Sequence of chain 1.G:
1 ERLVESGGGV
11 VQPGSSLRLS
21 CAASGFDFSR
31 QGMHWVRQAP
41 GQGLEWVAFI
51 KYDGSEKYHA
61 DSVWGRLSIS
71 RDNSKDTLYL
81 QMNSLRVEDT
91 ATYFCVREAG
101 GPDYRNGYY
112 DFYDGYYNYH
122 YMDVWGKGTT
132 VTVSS

This small molecule binds to this protein.
Small molecule (SMILES): CC(=O)N[C@H]1[C@H](O[C@H]2[C@H](O)[C@@H](NC(C)=O)CO[C@@H]2CO)O[C@H](CO)[C@@H](O[C@@H]2O[C@H](CO[C@H]3O[C@H](CO)[C@@H](O)[C@H](O)[C@@H]3O)[C@@H](O)[C@H](O[C@H]3O[C@H](CO)[C@@H](O)[C@H](O)[C@@H]3O)[C@@H]2O)[C@@H]1O

Binding-site contacts:
Ligand atom N2 contacts residue TYR114 of chain 1.G at 2.8 Å (h-bond).
Ligand atom O3 contacts residue ASP290 of chain 1.F at 3.9 Å.
Ligand atom C7 contacts residue ASN106 of chain 1.F at 4.0 Å.
Ligand atom C3 contacts residue TYR135 of chain 1.F at 4.0 Å (hydrophobic).
Ligand atom C5 contacts residue TYR135 of chain 1.F at 3.9 Å (hydrophobic).
Ligand atom O7 contacts residue ASN118 of chain 1.F at 3.4 Å (h-bond).
Ligand atom C2 contacts residue ASN118 of chain 1.F at 2.5 Å.
Ligand atom C1 contacts residue ASN118 of chain 1.F at 1.4 Å.
Ligand atom C8 contacts residue TYR114 of chain 1.G at 2.9 Å (hydrophobic).
Ligand atom O6 contacts residue ASP53 of chain 1.G at 4.3 Å.
Ligand atom C8 contacts residue PHE113 of chain 1.G at 3.4 Å (hydrophobic).
Ligand atom O5 contacts residue TYR135 of chain 1.F at 4.2 Å.
Ligand atom C5 contacts residue ASP53 of chain 1.G at 3.7 Å.
Ligand atom O4 contacts residue ASP53 of chain 1.G at 3.7 Å.
Ligand atom C5 contacts residue ASN118 of chain 1.F at 3.6 Å.
Ligand atom C7 contacts residue ASN118 of chain 1.F at 3.3 Å.
Ligand atom C4 contacts residue TYR135 of chain 1.F at 4.4 Å (hydrophobic).
Ligand atom C3 contacts residue ASN118 of chain 1.F at 3.8 Å.
Ligand atom O5 contacts residue ASN118 of chain 1.F at 2.4 Å (h-bond).
Ligand atom O4 contacts residue TYR135 of chain 1.F at 4.1 Å.
Ligand atom O7 contacts residue ASN106 of chain 1.F at 3.4 Å (h-bond).
Ligand atom C7 contacts residue VAL104 of chain 1.F at 4.1 Å (hydrophobic).
Ligand atom C2 contacts residue TYR114 of chain 1.G at 4.0 Å (hydrophobic).
Ligand atom C1 contacts residue TYR135 of chain 1.F at 3.8 Å (hydrophobic).
Ligand atom C7 contacts residue TYR114 of chain 1.G at 3.3 Å (hydrophobic).
Ligand atom C4 contacts residue ASN118 of chain 1.F at 4.2 Å.
Ligand atom N2 contacts residue LEU137 of chain 1.F at 4.2 Å.
Ligand atom C2 contacts residue ASP290 of chain 1.F at 4.4 Å.
Ligand atom O7 contacts residue VAL104 of chain 1.F at 4.0 Å.
Ligand atom N2 contacts residue ASP290 of chain 1.F at 3.8 Å.
Ligand atom C6 contacts residue ASP53 of chain 1.G at 3.0 Å.
Ligand atom C7 contacts residue LEU137 of chain 1.F at 4.4 Å (hydrophobic).
Ligand atom C3 contacts residue ASP290 of chain 1.F at 3.9 Å.
Ligand atom C2 contacts residue TYR135 of chain 1.F at 4.4 Å (hydrophobic).
Ligand atom N2 contacts residue ASN118 of chain 1.F at 2.9 Å (h-bond).
Ligand atom C8 contacts residue LEU137 of chain 1.F at 3.9 Å (hydrophobic).
Ligand atom O3 contacts residue TYR114 of chain 1.G at 4.0 Å.
Ligand atom C8 contacts residue ASN106 of chain 1.F at 4.1 Å.
Ligand atom O2 contacts residue SER55 of chain 1.G at 3.9 Å.
Ligand atom C8 contacts residue VAL104 of chain 1.F at 3.9 Å (hydrophobic).

Sequence of chain 1.F:
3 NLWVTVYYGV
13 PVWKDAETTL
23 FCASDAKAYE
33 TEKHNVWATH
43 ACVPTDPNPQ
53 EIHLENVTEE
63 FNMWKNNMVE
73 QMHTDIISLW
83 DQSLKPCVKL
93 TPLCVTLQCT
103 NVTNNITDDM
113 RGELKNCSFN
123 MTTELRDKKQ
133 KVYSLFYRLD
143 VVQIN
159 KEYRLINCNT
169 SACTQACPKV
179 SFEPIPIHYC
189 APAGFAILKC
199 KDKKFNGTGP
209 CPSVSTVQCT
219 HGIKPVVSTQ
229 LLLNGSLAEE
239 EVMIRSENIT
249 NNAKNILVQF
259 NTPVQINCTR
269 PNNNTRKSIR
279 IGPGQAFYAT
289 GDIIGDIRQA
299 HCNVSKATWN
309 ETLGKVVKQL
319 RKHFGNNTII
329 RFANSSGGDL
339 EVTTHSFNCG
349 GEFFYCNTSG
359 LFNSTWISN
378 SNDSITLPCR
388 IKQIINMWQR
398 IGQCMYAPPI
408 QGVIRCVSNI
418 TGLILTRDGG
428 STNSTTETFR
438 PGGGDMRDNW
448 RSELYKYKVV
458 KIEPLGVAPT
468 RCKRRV